Sequence of chain 1.B:
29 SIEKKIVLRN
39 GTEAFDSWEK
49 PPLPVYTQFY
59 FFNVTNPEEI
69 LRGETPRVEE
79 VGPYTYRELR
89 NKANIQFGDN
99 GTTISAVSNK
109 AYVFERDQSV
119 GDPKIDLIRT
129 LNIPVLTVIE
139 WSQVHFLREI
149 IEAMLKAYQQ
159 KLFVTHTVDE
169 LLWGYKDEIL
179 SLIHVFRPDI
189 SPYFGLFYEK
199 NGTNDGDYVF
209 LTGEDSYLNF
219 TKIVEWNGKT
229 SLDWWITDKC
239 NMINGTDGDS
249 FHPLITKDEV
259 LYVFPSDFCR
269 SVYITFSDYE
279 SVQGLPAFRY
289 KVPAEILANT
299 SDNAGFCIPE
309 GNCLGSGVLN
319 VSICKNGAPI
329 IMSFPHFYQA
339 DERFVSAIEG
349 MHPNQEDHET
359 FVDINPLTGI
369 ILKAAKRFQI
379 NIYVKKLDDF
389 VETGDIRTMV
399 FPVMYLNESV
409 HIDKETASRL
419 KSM

Binding-site contacts:
Ligand atom C3 contacts residue ASN61 of chain 1.B at 3.7 Å.
Ligand atom C8 contacts residue ARG127 of chain 1.B at 3.9 Å.
Ligand atom O7 contacts residue ASN61 of chain 1.B at 3.9 Å.
Ligand atom C7 contacts residue LEU125 of chain 1.B at 3.8 Å (hydrophobic).
Ligand atom C6 contacts residue ARG127 of chain 1.B at 3.5 Å.
Ligand atom C8 contacts residue THR163 of chain 1.B at 3.8 Å.
Ligand atom C8 contacts residue VAL79 of chain 1.B at 4.0 Å (hydrophobic).
Ligand atom O4 contacts residue LEU125 of chain 1.B at 4.1 Å.
Ligand atom C4 contacts residue ASN61 of chain 1.B at 4.2 Å.
Ligand atom C1 contacts residue LEU125 of chain 1.B at 3.4 Å (hydrophobic).
Ligand atom C7 contacts residue ASN61 of chain 1.B at 3.6 Å.
Ligand atom C3 contacts residue LEU125 of chain 1.B at 3.6 Å (hydrophobic).
Ligand atom C1 contacts residue ASN61 of chain 1.B at 1.4 Å.
Ligand atom C7 contacts residue THR163 of chain 1.B at 4.3 Å.
Ligand atom O5 contacts residue ASN61 of chain 1.B at 2.3 Å (h-bond).
Ligand atom O7 contacts residue THR163 of chain 1.B at 3.8 Å.
Ligand atom O6 contacts residue ARG127 of chain 1.B at 3.6 Å.
Ligand atom N2 contacts residue LEU125 of chain 1.B at 2.8 Å (h-bond).
Ligand atom C5 contacts residue ASN61 of chain 1.B at 3.6 Å.
Ligand atom C8 contacts residue ASP124 of chain 1.B at 4.4 Å.
Ligand atom O3 contacts residue LEU125 of chain 1.B at 4.3 Å.
Ligand atom C2 contacts residue ASN61 of chain 1.B at 2.5 Å.
Ligand atom C1 contacts residue ILE126 of chain 1.B at 4.3 Å (hydrophobic).
Ligand atom O7 contacts residue LEU125 of chain 1.B at 3.7 Å.
Ligand atom N2 contacts residue ASN61 of chain 1.B at 2.9 Å (h-bond).
Ligand atom C2 contacts residue LEU125 of chain 1.B at 3.4 Å (hydrophobic).
Ligand atom C8 contacts residue LEU125 of chain 1.B at 3.9 Å (hydrophobic).

The protein below binds the small molecule below.
Small molecule (SMILES): CC(=O)N[C@H]1[C@H](O[C@H]2[C@H](O)[C@@H](NC(C)=O)CO[C@@H]2CO)O[C@H](CO)[C@@H](O)[C@@H]1O